Sequence of chain 2.A:
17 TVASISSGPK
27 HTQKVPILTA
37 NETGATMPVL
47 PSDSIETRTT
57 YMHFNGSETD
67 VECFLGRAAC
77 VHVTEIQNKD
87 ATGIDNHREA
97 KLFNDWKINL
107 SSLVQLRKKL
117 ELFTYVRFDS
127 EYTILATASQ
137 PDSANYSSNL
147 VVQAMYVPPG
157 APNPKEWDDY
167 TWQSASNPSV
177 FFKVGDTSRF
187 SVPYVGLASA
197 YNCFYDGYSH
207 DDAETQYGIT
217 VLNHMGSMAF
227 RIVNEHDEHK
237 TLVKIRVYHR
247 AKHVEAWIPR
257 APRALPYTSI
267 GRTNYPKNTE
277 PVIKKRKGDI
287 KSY

Binding-site contacts:
Ligand atom C14 contacts residue TYR128 of chain 2.A at 3.3 Å (hydrophobic).
Ligand atom C19 contacts residue TYR152 of chain 2.A at 3.9 Å (hydrophobic).
Ligand atom C20 contacts residue VAL191 of chain 2.A at 3.5 Å (hydrophobic).
Ligand atom C13 contacts residue SER126 of chain 2.A at 3.7 Å.
Ligand atom C7 contacts residue LEU106 of chain 2.A at 4.1 Å (hydrophobic).
Ligand atom N12 contacts residue TYR128 of chain 2.A at 2.5 Å (h-bond).
Ligand atom C13 contacts residue TYR197 of chain 2.A at 4.0 Å (hydrophobic).
Ligand atom C21 contacts residue MET224 of chain 2.A at 4.0 Å (hydrophobic).
Ligand atom N5 contacts residue ASN219 of chain 2.A at 4.1 Å.
Ligand atom C8 contacts residue TYR197 of chain 2.A at 3.4 Å (hydrophobic).
Ligand atom C17 contacts residue TYR128 of chain 2.A at 3.8 Å (hydrophobic).
Ligand atom C18 contacts residue VAL188 of chain 2.A at 3.9 Å (hydrophobic).
Ligand atom C14 contacts residue SER126 of chain 2.A at 3.6 Å.
Ligand atom N4 contacts residue ASN219 of chain 2.A at 4.0 Å.
Ligand atom C11 contacts residue MET221 of chain 2.A at 4.0 Å (hydrophobic).
Ligand atom C15 contacts residue TYR128 of chain 2.A at 3.0 Å (hydrophobic).
Ligand atom C19 contacts residue VAL188 of chain 2.A at 3.5 Å (hydrophobic).
Ligand atom C16 contacts residue ILE104 of chain 2.A at 3.7 Å (hydrophobic).
Ligand atom C7 contacts residue TYR197 of chain 2.A at 3.5 Å (hydrophobic).
Ligand atom C10 contacts residue LEU106 of chain 2.A at 4.0 Å (hydrophobic).
Ligand atom C11 contacts residue ILE104 of chain 2.A at 3.5 Å (hydrophobic).
Ligand atom C16 contacts residue TYR128 of chain 2.A at 2.9 Å (hydrophobic).
Ligand atom C10 contacts residue MET221 of chain 2.A at 4.0 Å (hydrophobic).
Ligand atom C1 contacts residue DMS1 of chain 2.F at 4.1 Å.
Ligand atom C13 contacts residue TYR128 of chain 2.A at 3.0 Å (hydrophobic).
Ligand atom C20 contacts residue VAL188 of chain 2.A at 3.7 Å (hydrophobic).
Ligand atom N9 contacts residue TYR128 of chain 2.A at 4.1 Å.
Ligand atom C11 contacts residue TYR128 of chain 2.A at 3.4 Å (hydrophobic).
Ligand atom C18 contacts residue TYR152 of chain 2.A at 3.8 Å (hydrophobic).
Ligand atom N4 contacts residue DMS1 of chain 2.F at 3.6 Å (h-bond).
Ligand atom C8 contacts residue PHE124 of chain 2.A at 3.6 Å (hydrophobic).
Ligand atom C1 contacts residue ASN198 of chain 2.A at 4.0 Å.
Ligand atom C14 contacts residue TYR197 of chain 2.A at 4.1 Å (hydrophobic).
Ligand atom C10 contacts residue TYR128 of chain 2.A at 3.6 Å (hydrophobic).
Ligand atom N5 contacts residue DMS1 of chain 2.F at 3.9 Å.
Ligand atom C21 contacts residue ILE104 of chain 2.A at 3.5 Å (hydrophobic).
Ligand atom C10 contacts residue ILE104 of chain 2.A at 3.9 Å (hydrophobic).
Ligand atom C17 contacts residue ILE104 of chain 2.A at 3.8 Å (hydrophobic).
Ligand atom C7 contacts residue PHE124 of chain 2.A at 3.8 Å (hydrophobic).
Ligand atom C19 contacts residue VAL191 of chain 2.A at 4.0 Å (hydrophobic).

The small molecule below binds the protein below.
Small molecule (SMILES): COc1ccc(N2CCN(c3cccc(C)c3)CC2)nn1